Sequence of chain 1.A:
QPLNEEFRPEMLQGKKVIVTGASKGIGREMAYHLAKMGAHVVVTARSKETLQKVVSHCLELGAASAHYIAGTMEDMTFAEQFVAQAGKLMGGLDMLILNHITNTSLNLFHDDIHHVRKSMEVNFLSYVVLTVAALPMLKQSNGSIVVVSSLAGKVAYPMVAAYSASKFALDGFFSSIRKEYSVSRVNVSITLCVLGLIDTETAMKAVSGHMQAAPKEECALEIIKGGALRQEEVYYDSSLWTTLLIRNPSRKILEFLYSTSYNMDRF

The protein below binds the small molecule below.
Small molecule (SMILES): C[C@](O)(c1ccc(C(=O)N(C2CC2)C2CCC(O)(C3CC3)CC2)cc1)C(F)(F)F

Sequence of chain 1.B:
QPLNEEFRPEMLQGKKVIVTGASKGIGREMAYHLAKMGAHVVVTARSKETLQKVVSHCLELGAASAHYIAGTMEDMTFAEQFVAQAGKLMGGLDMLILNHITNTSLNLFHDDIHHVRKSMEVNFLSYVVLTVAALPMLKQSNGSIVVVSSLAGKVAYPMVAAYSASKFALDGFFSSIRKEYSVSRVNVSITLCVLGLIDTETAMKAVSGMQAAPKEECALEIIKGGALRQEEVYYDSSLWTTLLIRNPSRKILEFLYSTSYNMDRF

Binding-site contacts:
Ligand atom C16 contacts residue TYR171 of chain 1.A at 3.8 Å (hydrophobic).
Ligand atom F1 contacts residue ALA220 of chain 1.A at 3.3 Å.
Ligand atom C14 contacts residue LEU209 of chain 1.A at 3.5 Å (hydrophobic).
Ligand atom C22 contacts residue TYR274 of chain 1.B at 3.2 Å (hydrophobic).
Ligand atom C11 contacts residue TYR177 of chain 1.A at 3.9 Å (hydrophobic).
Ligand atom C21 contacts residue TYR274 of chain 1.B at 2.6 Å (hydrophobic).
Ligand atom O1 contacts residue THR216 of chain 1.A at 3.8 Å.
Ligand atom C4 contacts residue NAP1 of chain 1.C at 3.1 Å.
Ligand atom F2 contacts residue THR216 of chain 1.A at 3.6 Å.
Ligand atom F1 contacts residue LEU120 of chain 1.A at 3.4 Å.
Ligand atom O3 contacts residue TYR171 of chain 1.A at 3.7 Å.
Ligand atom C21 contacts residue PRO172 of chain 1.A at 3.6 Å (hydrophobic).
Ligand atom C14 contacts residue NAP1 of chain 1.C at 4.0 Å.
Ligand atom C22 contacts residue ARG282 of chain 1.B at 3.5 Å.
Ligand atom C20 contacts residue TYR274 of chain 1.B at 3.5 Å (hydrophobic).
Ligand atom C11 contacts residue SER164 of chain 1.A at 3.9 Å.
Ligand atom C10 contacts residue THR118 of chain 1.A at 3.5 Å.
Ligand atom O2 contacts residue SER164 of chain 1.A at 2.9 Å (h-bond).
Ligand atom F3 contacts residue THR118 of chain 1.A at 3.9 Å.
Ligand atom C6 contacts residue TYR177 of chain 1.A at 3.5 Å (hydrophobic).
Ligand atom O1 contacts residue ALA217 of chain 1.A at 3.6 Å.
Ligand atom O3 contacts residue TYR274 of chain 1.B at 2.7 Å (h-bond).
Ligand atom C9 contacts residue ALA220 of chain 1.A at 3.7 Å (hydrophobic).
Ligand atom C13 contacts residue SER164 of chain 1.A at 3.5 Å.
Ligand atom F2 contacts residue ALA220 of chain 1.A at 3.2 Å.
Ligand atom F3 contacts residue LEU120 of chain 1.A at 2.8 Å.
Ligand atom C3 contacts residue NAP1 of chain 1.C at 3.5 Å.
Ligand atom O2 contacts residue TYR177 of chain 1.A at 3.1 Å (h-bond).
Ligand atom C14 contacts residue LEU211 of chain 1.A at 3.9 Å (hydrophobic).
Ligand atom C6 contacts residue VAL174 of chain 1.A at 3.9 Å (hydrophobic).
Ligand atom C14 contacts residue SER164 of chain 1.A at 3.3 Å.
Ligand atom C9 contacts residue LEU120 of chain 1.A at 3.7 Å (hydrophobic).
Ligand atom C5 contacts residue TYR177 of chain 1.A at 3.9 Å (hydrophobic).
Ligand atom C11 contacts residue NAP1 of chain 1.C at 3.7 Å.
Ligand atom C21 contacts residue MET173 of chain 1.A at 3.9 Å (hydrophobic).
Ligand atom C14 contacts residue GLY210 of chain 1.A at 3.9 Å.
Ligand atom F3 contacts residue SER119 of chain 1.A at 3.8 Å.
Ligand atom C1 contacts residue TYR274 of chain 1.B at 3.5 Å (hydrophobic).
Ligand atom C15 contacts residue TYR171 of chain 1.A at 3.9 Å (hydrophobic).
Ligand atom O2 contacts residue NAP1 of chain 1.C at 3.0 Å.